Binding-site contacts:
Ligand atom C1 contacts residue ASN372 of chain 1.B at 1.4 Å.
Ligand atom C5 contacts residue ASN372 of chain 1.B at 3.6 Å.
Ligand atom O5 contacts residue ASN372 of chain 1.B at 2.3 Å (h-bond).
Ligand atom O6 contacts residue GLN279 of chain 1.B at 2.6 Å (h-bond).
Ligand atom C3 contacts residue ASN372 of chain 1.B at 3.7 Å.
Ligand atom C7 contacts residue LYS297 of chain 1.B at 3.7 Å.
Ligand atom C8 contacts residue ASN372 of chain 1.B at 3.2 Å.
Ligand atom C6 contacts residue GLN279 of chain 1.B at 3.4 Å.
Ligand atom N2 contacts residue ASN372 of chain 1.B at 2.9 Å (h-bond).
Ligand atom C7 contacts residue ASN372 of chain 1.B at 3.3 Å.
Ligand atom C8 contacts residue LYS297 of chain 1.B at 4.4 Å.
Ligand atom O7 contacts residue LYS297 of chain 1.B at 2.5 Å (salt-bridge).
Ligand atom O7 contacts residue ASN372 of chain 1.B at 3.2 Å (h-bond).
Ligand atom O6 contacts residue PRO278 of chain 1.B at 4.0 Å.
Ligand atom C2 contacts residue ASN372 of chain 1.B at 2.4 Å.
Ligand atom C4 contacts residue ASN372 of chain 1.B at 4.1 Å.

This small molecule binds to this protein.
Small molecule (SMILES): CC(=O)N[C@@H]1[C@@H](O)[C@H](O)[C@@H](CO)O[C@H]1O

Sequence of chain 1.B:
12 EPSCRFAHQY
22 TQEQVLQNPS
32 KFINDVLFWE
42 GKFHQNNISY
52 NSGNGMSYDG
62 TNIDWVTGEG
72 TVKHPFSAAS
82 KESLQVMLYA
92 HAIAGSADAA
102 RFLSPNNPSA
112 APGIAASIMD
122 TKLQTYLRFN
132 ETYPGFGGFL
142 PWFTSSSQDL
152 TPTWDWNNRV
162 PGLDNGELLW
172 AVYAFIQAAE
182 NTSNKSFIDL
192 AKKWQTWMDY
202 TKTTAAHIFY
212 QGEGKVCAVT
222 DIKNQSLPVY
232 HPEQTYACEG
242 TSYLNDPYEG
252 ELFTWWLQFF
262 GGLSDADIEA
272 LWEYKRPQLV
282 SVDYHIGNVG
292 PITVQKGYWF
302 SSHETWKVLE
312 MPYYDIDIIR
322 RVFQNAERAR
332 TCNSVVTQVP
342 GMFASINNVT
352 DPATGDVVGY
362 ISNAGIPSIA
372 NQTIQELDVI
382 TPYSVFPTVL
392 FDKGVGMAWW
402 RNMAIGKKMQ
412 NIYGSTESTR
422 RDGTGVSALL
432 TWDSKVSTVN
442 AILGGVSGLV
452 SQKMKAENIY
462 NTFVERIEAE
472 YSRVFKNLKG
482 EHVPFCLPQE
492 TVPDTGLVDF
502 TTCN